A protein and the small-molecule ligand that binds it are described below.
Small molecule (SMILES): CC(=O)N[C@H]1[C@H](O[C@H]2[C@H](O)[C@@H](NC(C)=O)CO[C@@H]2CO)O[C@H](CO)[C@@H](O[C@@H]2O[C@H](CO[C@H]3O[C@H](CO)[C@@H](O)[C@H](O)[C@@H]3O)[C@@H](O)[C@H](O[C@H]3O[C@H](CO)[C@@H](O)[C@H](O)[C@@H]3O)[C@@H]2O)[C@@H]1O

Sequence of chain 1.B:
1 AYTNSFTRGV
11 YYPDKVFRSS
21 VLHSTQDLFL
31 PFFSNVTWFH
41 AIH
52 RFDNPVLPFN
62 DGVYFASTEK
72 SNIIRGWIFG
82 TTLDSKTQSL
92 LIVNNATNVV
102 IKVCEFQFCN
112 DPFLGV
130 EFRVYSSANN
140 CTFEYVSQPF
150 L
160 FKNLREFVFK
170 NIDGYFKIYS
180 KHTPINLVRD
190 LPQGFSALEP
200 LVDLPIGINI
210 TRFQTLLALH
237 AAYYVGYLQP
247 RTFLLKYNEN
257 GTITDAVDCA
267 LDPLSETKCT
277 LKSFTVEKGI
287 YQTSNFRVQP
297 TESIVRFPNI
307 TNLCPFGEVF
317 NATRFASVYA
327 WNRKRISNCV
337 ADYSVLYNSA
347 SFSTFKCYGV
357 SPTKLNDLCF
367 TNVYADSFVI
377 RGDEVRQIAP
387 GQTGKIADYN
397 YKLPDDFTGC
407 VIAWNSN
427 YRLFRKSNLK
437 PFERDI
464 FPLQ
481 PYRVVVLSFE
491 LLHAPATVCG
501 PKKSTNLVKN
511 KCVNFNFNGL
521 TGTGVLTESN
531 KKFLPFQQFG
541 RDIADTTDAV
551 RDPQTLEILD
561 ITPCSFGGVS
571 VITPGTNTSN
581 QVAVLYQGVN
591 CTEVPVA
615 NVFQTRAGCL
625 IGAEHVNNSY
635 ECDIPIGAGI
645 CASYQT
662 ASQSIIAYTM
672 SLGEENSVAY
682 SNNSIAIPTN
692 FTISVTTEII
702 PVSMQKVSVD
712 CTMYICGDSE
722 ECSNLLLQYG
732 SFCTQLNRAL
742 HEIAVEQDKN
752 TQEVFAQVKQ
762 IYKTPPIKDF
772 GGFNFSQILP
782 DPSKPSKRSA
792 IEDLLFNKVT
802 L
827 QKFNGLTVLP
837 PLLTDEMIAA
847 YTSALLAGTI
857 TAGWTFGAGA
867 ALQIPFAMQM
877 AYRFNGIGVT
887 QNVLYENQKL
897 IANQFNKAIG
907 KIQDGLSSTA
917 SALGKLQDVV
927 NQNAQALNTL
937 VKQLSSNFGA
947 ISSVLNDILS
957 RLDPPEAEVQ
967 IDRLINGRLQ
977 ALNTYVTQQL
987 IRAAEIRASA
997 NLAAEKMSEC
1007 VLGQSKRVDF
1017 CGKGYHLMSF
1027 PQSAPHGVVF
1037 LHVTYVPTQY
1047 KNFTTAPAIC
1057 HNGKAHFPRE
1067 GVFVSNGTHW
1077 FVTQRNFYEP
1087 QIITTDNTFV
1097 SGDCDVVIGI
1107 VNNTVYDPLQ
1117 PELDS

Binding-site contacts:
Ligand atom C6 contacts residue GLN778 of chain 1.B at 4.2 Å.
Ligand atom C4 contacts residue ASN775 of chain 1.B at 4.3 Å.
Ligand atom C7 contacts residue ASN775 of chain 1.B at 3.9 Å.
Ligand atom C1 contacts residue SER777 of chain 1.B at 3.8 Å.
Ligand atom C6 contacts residue SER777 of chain 1.B at 3.6 Å.
Ligand atom C3 contacts residue ASN775 of chain 1.B at 3.8 Å.
Ligand atom O5 contacts residue SER777 of chain 1.B at 3.0 Å (h-bond).
Ligand atom N2 contacts residue ASN775 of chain 1.B at 2.8 Å (h-bond).
Ligand atom O6 contacts residue SER777 of chain 1.B at 4.3 Å.
Ligand atom C1 contacts residue ASN775 of chain 1.B at 1.4 Å.
Ligand atom O6 contacts residue GLN778 of chain 1.B at 3.5 Å (h-bond).
Ligand atom C2 contacts residue SER777 of chain 1.B at 4.1 Å.
Ligand atom O5 contacts residue ASN775 of chain 1.B at 2.4 Å (h-bond).
Ligand atom C5 contacts residue SER777 of chain 1.B at 3.9 Å.
Ligand atom C4 contacts residue SER777 of chain 1.B at 4.2 Å.
Ligand atom C2 contacts residue ASN775 of chain 1.B at 2.5 Å.
Ligand atom C5 contacts residue ASN775 of chain 1.B at 3.7 Å.
Ligand atom C8 contacts residue ASN902 of chain 1.B at 4.2 Å.